Sequence of chain 1.A:
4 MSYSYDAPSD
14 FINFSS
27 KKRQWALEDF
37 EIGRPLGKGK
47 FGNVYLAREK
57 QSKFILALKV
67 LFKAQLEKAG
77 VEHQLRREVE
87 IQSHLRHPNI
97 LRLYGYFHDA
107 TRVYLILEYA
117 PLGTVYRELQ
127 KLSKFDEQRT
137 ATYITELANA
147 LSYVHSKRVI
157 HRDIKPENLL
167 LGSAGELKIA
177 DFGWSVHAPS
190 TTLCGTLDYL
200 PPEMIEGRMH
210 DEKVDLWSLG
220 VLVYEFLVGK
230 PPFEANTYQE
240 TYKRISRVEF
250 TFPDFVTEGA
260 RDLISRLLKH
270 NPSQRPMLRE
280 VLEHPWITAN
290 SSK

Binding-site contacts:
Ligand atom C2 contacts residue ALA116 of chain 1.A at 3.4 Å (hydrophobic).
Ligand atom O2A contacts residue PHE178 of chain 1.A at 3.6 Å.
Ligand atom O5' contacts residue VAL50 of chain 1.A at 3.8 Å.
Ligand atom N1 contacts residue ALA116 of chain 1.A at 3.1 Å (h-bond).
Ligand atom O1B contacts residue LYS65 of chain 1.A at 3.0 Å (salt-bridge).
Ligand atom O2B contacts residue PHE178 of chain 1.A at 3.2 Å.
Ligand atom C6 contacts residue GLU114 of chain 1.A at 3.8 Å.
Ligand atom PG contacts residue PHE47 of chain 1.A at 3.9 Å.
Ligand atom O4' contacts residue GLY43 of chain 1.A at 3.3 Å.
Ligand atom C4' contacts residue GLY43 of chain 1.A at 3.9 Å.
Ligand atom PA contacts residue LYS65 of chain 1.A at 3.6 Å.
Ligand atom N6 contacts residue ALA63 of chain 1.A at 3.7 Å.
Ligand atom PG contacts residue GLY48 of chain 1.A at 3.6 Å.
Ligand atom C8 contacts residue VAL50 of chain 1.A at 3.8 Å (hydrophobic).
Ligand atom O2A contacts residue LYS65 of chain 1.A at 2.8 Å (salt-bridge).
Ligand atom O3G contacts residue PHE47 of chain 1.A at 3.8 Å.
Ligand atom C6 contacts residue LEU166 of chain 1.A at 3.9 Å (hydrophobic).
Ligand atom O2G contacts residue LYS65 of chain 1.A at 2.6 Å (salt-bridge).
Ligand atom N6 contacts residue GLU114 of chain 1.A at 2.6 Å (salt-bridge).
Ligand atom PG contacts residue LYS65 of chain 1.A at 3.8 Å.
Ligand atom N7 contacts residue VAL50 of chain 1.A at 3.9 Å.
Ligand atom N6 contacts residue LEU97 of chain 1.A at 3.6 Å.
Ligand atom O3G contacts residue GLY45 of chain 1.A at 3.1 Å.
Ligand atom O3G contacts residue LYS46 of chain 1.A at 3.7 Å.
Ligand atom O3A contacts residue PHE178 of chain 1.A at 3.8 Å.
Ligand atom C1' contacts residue LEU42 of chain 1.A at 3.8 Å (hydrophobic).
Ligand atom C3' contacts residue PHE178 of chain 1.A at 3.6 Å (hydrophobic).
Ligand atom O2B contacts residue GLY179 of chain 1.A at 2.9 Å (h-bond).
Ligand atom O1G contacts residue LYS46 of chain 1.A at 3.4 Å (salt-bridge).
Ligand atom O1B contacts residue TRP180 of chain 1.A at 3.3 Å (h-bond).
Ligand atom O1A contacts residue LYS65 of chain 1.A at 3.3 Å.
Ligand atom C5' contacts residue LYS44 of chain 1.A at 3.8 Å.
Ligand atom O3G contacts residue GLY48 of chain 1.A at 2.8 Å (h-bond).
Ligand atom O1G contacts residue GLY48 of chain 1.A at 3.5 Å (h-bond).
Ligand atom O2G contacts residue TRP180 of chain 1.A at 2.7 Å (h-bond).
Ligand atom O1A contacts residue VAL50 of chain 1.A at 3.9 Å.
Ligand atom C8 contacts residue PHE178 of chain 1.A at 3.9 Å (hydrophobic).
Ligand atom O1A contacts residue GLY45 of chain 1.A at 3.8 Å.
Ligand atom O3G contacts residue LYS65 of chain 1.A at 3.9 Å.
Ligand atom O1G contacts residue PHE47 of chain 1.A at 2.8 Å (h-bond).

This small molecule binds to this protein.
Small molecule (SMILES): Nc1ncnc2c1ncn2[C@@H]1O[C@H](CO[P](=O)(O)O[P](=O)(O)NP(=O)(O)O)[C@@H](O)[C@H]1O